The small molecule below binds the protein below.
Small molecule (SMILES): O=C(CCC(=O)N1CCC[C@H]1C(=O)O)[C@@H]1CCCN1

Sequence of chain 1.A:
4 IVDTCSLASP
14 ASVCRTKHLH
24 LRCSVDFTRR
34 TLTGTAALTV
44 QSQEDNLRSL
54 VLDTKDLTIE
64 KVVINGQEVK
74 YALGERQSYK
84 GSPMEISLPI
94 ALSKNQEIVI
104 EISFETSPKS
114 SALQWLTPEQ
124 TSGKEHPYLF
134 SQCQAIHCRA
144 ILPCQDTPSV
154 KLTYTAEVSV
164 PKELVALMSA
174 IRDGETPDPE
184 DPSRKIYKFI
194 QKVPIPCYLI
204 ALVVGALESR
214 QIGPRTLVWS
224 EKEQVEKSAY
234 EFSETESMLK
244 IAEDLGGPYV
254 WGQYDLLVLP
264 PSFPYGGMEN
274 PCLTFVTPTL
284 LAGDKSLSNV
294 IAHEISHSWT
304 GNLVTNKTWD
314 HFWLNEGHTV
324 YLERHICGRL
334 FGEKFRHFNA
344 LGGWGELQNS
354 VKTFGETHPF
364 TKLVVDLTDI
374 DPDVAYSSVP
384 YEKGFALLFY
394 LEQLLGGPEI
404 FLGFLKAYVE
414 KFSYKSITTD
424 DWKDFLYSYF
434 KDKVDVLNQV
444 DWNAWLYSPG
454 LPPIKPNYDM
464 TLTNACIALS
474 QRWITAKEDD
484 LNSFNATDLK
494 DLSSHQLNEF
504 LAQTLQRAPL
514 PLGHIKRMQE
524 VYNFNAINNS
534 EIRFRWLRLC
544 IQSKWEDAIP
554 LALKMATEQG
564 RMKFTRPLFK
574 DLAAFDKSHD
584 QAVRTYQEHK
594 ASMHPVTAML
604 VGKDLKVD

Binding-site contacts:
Ligand atom N contacts residue GLU319 of chain 1.A at 3.1 Å (salt-bridge).
Ligand atom N contacts residue GLU272 of chain 1.A at 2.7 Å (salt-bridge).
Ligand atom CAH contacts residue ZN1 of chain 1.B at 3.7 Å.
Ligand atom CAN contacts residue ARG564 of chain 1.A at 3.6 Å.
Ligand atom O contacts residue TYR384 of chain 1.A at 2.5 Å (h-bond).
Ligand atom CAI contacts residue TYR379 of chain 1.A at 3.6 Å (hydrophobic).
Ligand atom OAC contacts residue GLY269 of chain 1.A at 3.0 Å (h-bond).
Ligand atom OAA contacts residue ARG564 of chain 1.A at 2.9 Å (salt-bridge).
Ligand atom O contacts residue GLU319 of chain 1.A at 2.9 Å (salt-bridge).
Ligand atom OAA contacts residue GLY269 of chain 1.A at 3.8 Å.
Ligand atom CG contacts residue MET271 of chain 1.A at 3.6 Å (hydrophobic).
Ligand atom CA contacts residue ZN1 of chain 1.B at 3.7 Å.
Ligand atom CA contacts residue TYR384 of chain 1.A at 3.7 Å (hydrophobic).
Ligand atom CB contacts residue GLN137 of chain 1.A at 3.5 Å.
Ligand atom CD contacts residue GLN137 of chain 1.A at 1.8 Å.
Ligand atom CD contacts residue GLU319 of chain 1.A at 3.6 Å.
Ligand atom C contacts residue ZN1 of chain 1.B at 2.7 Å.
Ligand atom N contacts residue ZN1 of chain 1.B at 3.5 Å.
Ligand atom O contacts residue HIS296 of chain 1.A at 3.2 Å (h-bond).
Ligand atom CAN contacts residue GLY269 of chain 1.A at 3.5 Å.
Ligand atom CD contacts residue GLU272 of chain 1.A at 3.6 Å.
Ligand atom C contacts residue TYR384 of chain 1.A at 3.1 Å (hydrophobic).
Ligand atom CAL contacts residue TYR379 of chain 1.A at 3.5 Å (hydrophobic).
Ligand atom OAD contacts residue GLY269 of chain 1.A at 3.1 Å (h-bond).
Ligand atom CA contacts residue GLN137 of chain 1.A at 3.8 Å.
Ligand atom OAD contacts residue ARG564 of chain 1.A at 2.7 Å (salt-bridge).
Ligand atom NAS contacts residue TYR379 of chain 1.A at 3.4 Å (h-bond).
Ligand atom OAC contacts residue TYR268 of chain 1.A at 3.5 Å.
Ligand atom OAD contacts residue LYS566 of chain 1.A at 3.5 Å.
Ligand atom CAH contacts residue GLY270 of chain 1.A at 3.3 Å.
Ligand atom O contacts residue ZN1 of chain 1.B at 1.9 Å.
Ligand atom CAP contacts residue TYR379 of chain 1.A at 3.4 Å (hydrophobic).
Ligand atom N contacts residue GLN137 of chain 1.A at 3.0 Å (h-bond).
Ligand atom CAH contacts residue GLU297 of chain 1.A at 3.4 Å.
Ligand atom CG contacts residue GLN137 of chain 1.A at 2.1 Å.
Ligand atom O contacts residue HIS300 of chain 1.A at 3.7 Å.
Ligand atom OAC contacts residue GLY270 of chain 1.A at 3.8 Å.
Ligand atom CAI contacts residue TYR384 of chain 1.A at 3.4 Å (hydrophobic).
Ligand atom CA contacts residue GLU272 of chain 1.A at 3.3 Å.
Ligand atom CB contacts residue TYR384 of chain 1.A at 3.5 Å (hydrophobic).